Sequence of chain 1.Q:
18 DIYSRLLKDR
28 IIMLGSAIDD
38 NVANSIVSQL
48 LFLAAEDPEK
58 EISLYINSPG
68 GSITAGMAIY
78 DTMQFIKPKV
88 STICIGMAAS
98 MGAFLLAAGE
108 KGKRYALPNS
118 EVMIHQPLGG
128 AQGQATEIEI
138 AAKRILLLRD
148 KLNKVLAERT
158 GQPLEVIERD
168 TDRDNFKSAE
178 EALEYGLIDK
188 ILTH

A small-molecule ligand and the protein it binds are described below.
Small molecule (SMILES): C[C@@H]1C[C@H]2C(=O)OC[C@H](NC(=O)[C@H](Cc3cc(F)cc(F)c3)NC(=O)CCC3CCCCC3)C(=O)N3CCC[C@H]3C(=O)N3CC=CC[C@H]3C(=O)N[C@@H](C)C(=O)N2C1

Sequence of chain 1.R:
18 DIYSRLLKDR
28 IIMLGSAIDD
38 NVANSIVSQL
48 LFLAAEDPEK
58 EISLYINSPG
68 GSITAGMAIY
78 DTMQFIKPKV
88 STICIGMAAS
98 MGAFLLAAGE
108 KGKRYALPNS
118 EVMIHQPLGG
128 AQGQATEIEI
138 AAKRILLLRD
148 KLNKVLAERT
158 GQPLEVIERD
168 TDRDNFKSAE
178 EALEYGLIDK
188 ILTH

Binding-site contacts:
Ligand atom F1 contacts residue PHE82 of chain 1.Q at 3.4 Å.
Ligand atom C contacts residue TYR62 of chain 1.R at 3.6 Å (hydrophobic).
Ligand atom CA contacts residue SER60 of chain 1.R at 3.8 Å.
Ligand atom C9 contacts residue LEU48 of chain 1.Q at 3.7 Å (hydrophobic).
Ligand atom C7 contacts residue LEU48 of chain 1.Q at 3.7 Å (hydrophobic).
Ligand atom O contacts residue SER60 of chain 1.R at 3.1 Å (h-bond).
Ligand atom F2 contacts residue LEU48 of chain 1.Q at 3.9 Å.
Ligand atom CA contacts residue TYR62 of chain 1.R at 3.6 Å (hydrophobic).
Ligand atom CE contacts residue ILE28 of chain 1.R at 3.8 Å (hydrophobic).
Ligand atom CG contacts residue TYR112 of chain 1.R at 3.8 Å (hydrophobic).
Ligand atom C3 contacts residue ALA52 of chain 1.Q at 3.8 Å (hydrophobic).
Ligand atom CD2 contacts residue TYR62 of chain 1.R at 3.5 Å (hydrophobic).
Ligand atom CE contacts residue ASP26 of chain 1.R at 3.0 Å.
Ligand atom CB contacts residue TYR62 of chain 1.R at 3.3 Å (hydrophobic).
Ligand atom F1 contacts residue THR79 of chain 1.Q at 3.4 Å.
Ligand atom F1 contacts residue LEU114 of chain 1.R at 3.4 Å.
Ligand atom C contacts residue SER60 of chain 1.R at 3.3 Å.
Ligand atom N contacts residue TYR62 of chain 1.R at 2.9 Å (h-bond).
Ligand atom O contacts residue TYR62 of chain 1.R at 2.6 Å (h-bond).
Ligand atom C4 contacts residue ASP26 of chain 1.R at 3.3 Å.
Ligand atom CD contacts residue TYR62 of chain 1.R at 3.6 Å (hydrophobic).
Ligand atom CE2 contacts residue LEU48 of chain 1.Q at 3.6 Å (hydrophobic).
Ligand atom CD1 contacts residue PHE82 of chain 1.Q at 3.9 Å (hydrophobic).
Ligand atom C5 contacts residue ASP26 of chain 1.R at 3.8 Å.
Ligand atom CZ contacts residue LEU114 of chain 1.R at 3.4 Å (hydrophobic).
Ligand atom CD contacts residue ILE28 of chain 1.R at 3.5 Å (hydrophobic).
Ligand atom F2 contacts residue ILE92 of chain 1.R at 3.0 Å.
Ligand atom CZ contacts residue THR79 of chain 1.Q at 3.4 Å.
Ligand atom F2 contacts residue VAL44 of chain 1.Q at 3.4 Å.
Ligand atom O contacts residue PHE82 of chain 1.Q at 3.8 Å.
Ligand atom C4 contacts residue ARG22 of chain 1.R at 3.6 Å.
Ligand atom N contacts residue SER60 of chain 1.R at 3.8 Å.
Ligand atom O2 contacts residue LEU48 of chain 1.Q at 3.1 Å.
Ligand atom O contacts residue TYR112 of chain 1.R at 3.5 Å (h-bond).
Ligand atom CE1 contacts residue LEU114 of chain 1.R at 3.5 Å (hydrophobic).
Ligand atom CD2 contacts residue LEU48 of chain 1.Q at 3.6 Å (hydrophobic).
Ligand atom CD contacts residue TYR112 of chain 1.R at 3.5 Å (hydrophobic).
Ligand atom C2 contacts residue LEU23 of chain 1.R at 3.4 Å (hydrophobic).
Ligand atom CB contacts residue ILE90 of chain 1.R at 3.5 Å (hydrophobic).
Ligand atom CE contacts residue LEU189 of chain 1.R at 3.4 Å (hydrophobic).